The protein below binds the small molecule below.
Small molecule (SMILES): O=C(O)COc1cc(F)ccc1C(=O)NCc1cccc(C(=O)O)c1

Sequence of chain 1.A:
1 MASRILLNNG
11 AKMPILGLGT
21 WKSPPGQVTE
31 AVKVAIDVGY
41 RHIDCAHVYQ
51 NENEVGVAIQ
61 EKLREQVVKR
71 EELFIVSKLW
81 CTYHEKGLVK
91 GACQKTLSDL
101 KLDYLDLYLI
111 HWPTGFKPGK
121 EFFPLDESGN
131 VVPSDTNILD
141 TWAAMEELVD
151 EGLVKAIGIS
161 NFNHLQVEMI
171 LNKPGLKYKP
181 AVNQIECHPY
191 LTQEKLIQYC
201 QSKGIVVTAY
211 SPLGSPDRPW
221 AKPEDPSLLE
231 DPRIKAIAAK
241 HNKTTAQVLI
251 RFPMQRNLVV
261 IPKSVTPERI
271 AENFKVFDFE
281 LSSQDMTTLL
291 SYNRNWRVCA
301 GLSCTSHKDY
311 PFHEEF

Binding-site contacts:
Ligand atom C33 contacts residue NAP1 of chain 1.B at 3.4 Å.
Ligand atom C1 contacts residue TRP112 of chain 1.A at 3.4 Å (hydrophobic).
Ligand atom O1 contacts residue GLY301 of chain 1.A at 3.4 Å.
Ligand atom C11 contacts residue TRP80 of chain 1.A at 3.7 Å (hydrophobic).
Ligand atom C6 contacts residue CYS304 of chain 1.A at 3.8 Å (hydrophobic).
Ligand atom O2 contacts residue CYS304 of chain 1.A at 3.5 Å.
Ligand atom C1 contacts residue CYS304 of chain 1.A at 3.6 Å (hydrophobic).
Ligand atom C3 contacts residue TRP112 of chain 1.A at 3.3 Å (hydrophobic).
Ligand atom C10 contacts residue TRP112 of chain 1.A at 3.6 Å (hydrophobic).
Ligand atom O2 contacts residue THR114 of chain 1.A at 2.9 Å (h-bond).
Ligand atom F27 contacts residue VAL48 of chain 1.A at 3.2 Å.
Ligand atom C32 contacts residue TRP21 of chain 1.A at 3.7 Å (hydrophobic).
Ligand atom C11 contacts residue TRP112 of chain 1.A at 3.6 Å (hydrophobic).
Ligand atom C10 contacts residue THR114 of chain 1.A at 3.5 Å.
Ligand atom O20 contacts residue PHE123 of chain 1.A at 3.6 Å.
Ligand atom O1 contacts residue TYR310 of chain 1.A at 3.4 Å.
Ligand atom C26 contacts residue TRP21 of chain 1.A at 3.8 Å (hydrophobic).
Ligand atom C5 contacts residue GLY301 of chain 1.A at 3.7 Å.
Ligand atom O35 contacts residue HIS111 of chain 1.A at 2.7 Å (h-bond).
Ligand atom C4 contacts residue TRP112 of chain 1.A at 3.4 Å (hydrophobic).
Ligand atom O34 contacts residue NAP1 of chain 1.B at 3.5 Å (h-bond).
Ligand atom C22 contacts residue PHE123 of chain 1.A at 3.7 Å (hydrophobic).
Ligand atom C28 contacts residue TRP21 of chain 1.A at 3.2 Å (hydrophobic).
Ligand atom C12 contacts residue TRP80 of chain 1.A at 3.7 Å (hydrophobic).
Ligand atom C10 contacts residue CYS304 of chain 1.A at 3.7 Å (hydrophobic).
Ligand atom O1 contacts residue CYS304 of chain 1.A at 3.7 Å.
Ligand atom F27 contacts residue TYR49 of chain 1.A at 3.7 Å.
Ligand atom O34 contacts residue HIS111 of chain 1.A at 3.3 Å (h-bond).
Ligand atom O35 contacts residue TYR49 of chain 1.A at 2.8 Å (h-bond).
Ligand atom O2 contacts residue TRP112 of chain 1.A at 3.7 Å.
Ligand atom F27 contacts residue TRP21 of chain 1.A at 3.7 Å.
Ligand atom O34 contacts residue TRP112 of chain 1.A at 2.9 Å (h-bond).
Ligand atom C32 contacts residue NAP1 of chain 1.B at 3.5 Å.
Ligand atom C12 contacts residue TRP112 of chain 1.A at 3.5 Å (hydrophobic).
Ligand atom C33 contacts residue HIS111 of chain 1.A at 3.4 Å.
Ligand atom O31 contacts residue TRP21 of chain 1.A at 3.5 Å.
Ligand atom O1 contacts residue TRP112 of chain 1.A at 3.7 Å.
Ligand atom O35 contacts residue NAP1 of chain 1.B at 3.0 Å.
Ligand atom C5 contacts residue TRP112 of chain 1.A at 3.5 Å (hydrophobic).
Ligand atom C6 contacts residue TRP112 of chain 1.A at 3.3 Å (hydrophobic).